Binding-site contacts:
Ligand atom C7 contacts residue ASN657 of chain 1.A at 3.1 Å.
Ligand atom C4 contacts residue ASN657 of chain 1.A at 4.2 Å.
Ligand atom N2 contacts residue ASN657 of chain 1.A at 2.9 Å (h-bond).
Ligand atom C5 contacts residue ASN657 of chain 1.A at 3.6 Å.
Ligand atom C8 contacts residue HIS655 of chain 1.A at 3.5 Å.
Ligand atom O7 contacts residue ASN657 of chain 1.A at 2.9 Å (h-bond).
Ligand atom C2 contacts residue ASN657 of chain 1.A at 2.5 Å.
Ligand atom C7 contacts residue HIS655 of chain 1.A at 4.5 Å.
Ligand atom C1 contacts residue ASN657 of chain 1.A at 1.4 Å.
Ligand atom C3 contacts residue ASN657 of chain 1.A at 3.8 Å.
Ligand atom O6 contacts residue ASN657 of chain 1.A at 4.0 Å.
Ligand atom O5 contacts residue ASN657 of chain 1.A at 2.3 Å (h-bond).
Ligand atom C8 contacts residue ASN657 of chain 1.A at 4.4 Å.
Ligand atom C6 contacts residue ASN657 of chain 1.A at 4.4 Å.

Sequence of chain 1.A:
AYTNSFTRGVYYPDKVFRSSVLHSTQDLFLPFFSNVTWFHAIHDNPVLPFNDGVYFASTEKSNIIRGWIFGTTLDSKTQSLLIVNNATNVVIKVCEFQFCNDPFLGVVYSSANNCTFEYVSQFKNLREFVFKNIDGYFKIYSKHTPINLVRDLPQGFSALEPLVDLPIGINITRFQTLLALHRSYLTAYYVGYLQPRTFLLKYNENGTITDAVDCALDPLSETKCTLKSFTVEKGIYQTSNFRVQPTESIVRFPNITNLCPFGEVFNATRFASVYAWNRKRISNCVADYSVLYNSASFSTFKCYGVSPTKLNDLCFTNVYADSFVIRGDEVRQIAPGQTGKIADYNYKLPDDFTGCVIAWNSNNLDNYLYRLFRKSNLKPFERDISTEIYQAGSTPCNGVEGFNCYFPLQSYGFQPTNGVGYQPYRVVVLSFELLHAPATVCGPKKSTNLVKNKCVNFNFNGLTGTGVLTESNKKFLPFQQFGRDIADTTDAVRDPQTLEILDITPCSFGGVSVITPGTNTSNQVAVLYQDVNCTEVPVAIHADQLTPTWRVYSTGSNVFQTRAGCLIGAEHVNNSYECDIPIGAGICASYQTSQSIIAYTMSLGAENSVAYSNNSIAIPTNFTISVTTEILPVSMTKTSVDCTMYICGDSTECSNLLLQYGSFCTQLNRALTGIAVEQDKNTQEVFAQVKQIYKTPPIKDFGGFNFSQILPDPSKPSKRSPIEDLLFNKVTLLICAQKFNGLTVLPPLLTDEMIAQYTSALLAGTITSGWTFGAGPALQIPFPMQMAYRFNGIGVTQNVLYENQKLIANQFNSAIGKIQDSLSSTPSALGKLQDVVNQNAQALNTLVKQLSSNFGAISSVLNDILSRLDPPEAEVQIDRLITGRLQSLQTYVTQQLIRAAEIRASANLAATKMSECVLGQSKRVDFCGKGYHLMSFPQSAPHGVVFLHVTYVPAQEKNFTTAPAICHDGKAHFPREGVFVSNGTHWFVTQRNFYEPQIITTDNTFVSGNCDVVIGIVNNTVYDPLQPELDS

The small molecule below binds the protein below.
Small molecule (SMILES): CC(=O)N[C@@H]1[C@@H](O)[C@H](O)[C@@H](CO)O[C@H]1O